The small molecule below binds the protein below.
Small molecule (SMILES): CC(=O)N[C@@H]1[C@@H](O[C@@H]2O[C@H](CO)[C@H](O)[C@H](O[C@]3(C(=O)O)C[C@H](O)[C@@H](NC(C)=O)[C@H]([C@H](O)[C@H](O)CO)O3)[C@H]2O)[C@H](O)[C@@H](CO[C@]2(C(=O)O)C[C@H](O)[C@@H](NC(C)=O)[C@H]([C@H](O)[C@H](O)CO)O2)O[C@H]1O

Binding-site contacts:
Ligand atom C4 contacts residue GLY78 of chain 2.B at 3.6 Å.
Ligand atom O1B contacts residue ASN80 of chain 2.B at 4.3 Å.
Ligand atom O4 contacts residue HIS298 of chain 2.B at 2.9 Å (h-bond).
Ligand atom C2 contacts residue GLY78 of chain 2.B at 4.1 Å.
Ligand atom C4 contacts residue HIS298 of chain 2.B at 3.4 Å.
Ligand atom O3 contacts residue GLY78 of chain 2.B at 3.4 Å.
Ligand atom C3 contacts residue GLY78 of chain 2.B at 3.9 Å.
Ligand atom C6 contacts residue ASN93 of chain 2.B at 3.2 Å.
Ligand atom O4 contacts residue VAL296 of chain 2.B at 4.0 Å.
Ligand atom C1 contacts residue ARG77 of chain 2.B at 3.4 Å.
Ligand atom O1A contacts residue GLY78 of chain 2.B at 4.0 Å.
Ligand atom C5 contacts residue ASN93 of chain 2.B at 4.3 Å.
Ligand atom O4 contacts residue ILE79 of chain 2.B at 3.6 Å (h-bond).
Ligand atom C11 contacts residue ASP85 of chain 2.C at 4.0 Å.
Ligand atom O1A contacts residue ARG77 of chain 2.B at 2.9 Å (salt-bridge).
Ligand atom O4 contacts residue ASN80 of chain 2.B at 4.2 Å.
Ligand atom O1B contacts residue ARG77 of chain 2.B at 3.1 Å (salt-bridge).
Ligand atom C8 contacts residue ARG77 of chain 2.B at 4.3 Å.
Ligand atom C4 contacts residue ARG77 of chain 2.B at 4.0 Å.
Ligand atom C6 contacts residue TYR72 of chain 2.B at 4.0 Å (hydrophobic).
Ligand atom C3 contacts residue VAL296 of chain 2.B at 3.5 Å (hydrophobic).
Ligand atom O1B contacts residue SER89 of chain 2.B at 4.1 Å.
Ligand atom O1A contacts residue TYR72 of chain 2.B at 3.4 Å.
Ligand atom O3 contacts residue VAL296 of chain 2.B at 4.0 Å.
Ligand atom C7 contacts residue TYR72 of chain 2.B at 4.3 Å (hydrophobic).
Ligand atom C11 contacts residue TYR72 of chain 2.B at 4.0 Å (hydrophobic).
Ligand atom O4 contacts residue GLY78 of chain 2.B at 3.0 Å.
Ligand atom C10 contacts residue TYR72 of chain 2.B at 4.1 Å (hydrophobic).
Ligand atom C3 contacts residue HIS298 of chain 2.B at 3.4 Å.
Ligand atom C3 contacts residue GLY78 of chain 2.B at 4.1 Å.
Ligand atom O8 contacts residue ARG77 of chain 2.B at 3.4 Å (salt-bridge).
Ligand atom O4 contacts residue THR291 of chain 2.B at 3.1 Å.
Ligand atom O1B contacts residue TYR72 of chain 2.B at 4.2 Å.
Ligand atom C3 contacts residue ARG77 of chain 2.B at 3.9 Å.
Ligand atom O8 contacts residue TYR72 of chain 2.B at 3.4 Å (h-bond).
Ligand atom C5 contacts residue TYR72 of chain 2.B at 3.9 Å (hydrophobic).
Ligand atom C4 contacts residue TYR72 of chain 2.B at 4.1 Å (hydrophobic).
Ligand atom O6 contacts residue ASN93 of chain 2.B at 3.2 Å (h-bond).
Ligand atom C1 contacts residue TYR72 of chain 2.B at 4.1 Å (hydrophobic).
Ligand atom N5 contacts residue TYR72 of chain 2.B at 3.1 Å (h-bond).

Sequence of chain 2.B:
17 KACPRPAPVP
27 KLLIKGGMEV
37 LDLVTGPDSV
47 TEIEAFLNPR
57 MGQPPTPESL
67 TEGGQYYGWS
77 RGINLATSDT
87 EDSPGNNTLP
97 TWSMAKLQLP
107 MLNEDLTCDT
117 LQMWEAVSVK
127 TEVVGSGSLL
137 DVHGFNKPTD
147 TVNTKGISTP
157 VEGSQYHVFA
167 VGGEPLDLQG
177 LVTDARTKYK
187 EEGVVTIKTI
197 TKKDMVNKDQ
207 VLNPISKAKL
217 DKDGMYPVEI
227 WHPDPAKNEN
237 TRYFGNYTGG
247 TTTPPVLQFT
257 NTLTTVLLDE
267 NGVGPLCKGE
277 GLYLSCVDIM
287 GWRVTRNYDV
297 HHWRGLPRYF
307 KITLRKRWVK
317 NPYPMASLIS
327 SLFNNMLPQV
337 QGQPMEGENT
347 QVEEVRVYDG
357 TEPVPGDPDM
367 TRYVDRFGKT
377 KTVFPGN

Sequence of chain 2.C:
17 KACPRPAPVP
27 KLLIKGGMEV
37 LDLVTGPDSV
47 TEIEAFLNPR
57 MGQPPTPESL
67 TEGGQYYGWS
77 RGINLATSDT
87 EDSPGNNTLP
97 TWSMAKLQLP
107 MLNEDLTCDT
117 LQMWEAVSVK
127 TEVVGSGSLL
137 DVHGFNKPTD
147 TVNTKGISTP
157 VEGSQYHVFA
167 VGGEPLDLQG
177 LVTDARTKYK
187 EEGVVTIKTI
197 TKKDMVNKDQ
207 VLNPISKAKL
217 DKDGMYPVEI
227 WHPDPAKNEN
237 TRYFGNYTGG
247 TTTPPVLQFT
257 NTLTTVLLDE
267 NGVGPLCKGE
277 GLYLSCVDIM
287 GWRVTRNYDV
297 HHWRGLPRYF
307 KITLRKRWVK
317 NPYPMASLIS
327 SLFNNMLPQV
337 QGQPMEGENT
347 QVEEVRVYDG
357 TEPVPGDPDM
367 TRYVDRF